Binding-site contacts:
Ligand atom C5' contacts residue MET76 of chain 2.IB at 4.3 Å (hydrophobic).
Ligand atom C4 contacts residue ASN16 of chain 2.WB at 4.1 Å.
Ligand atom OP1 contacts residue ARG131 of chain 2.IB at 3.7 Å.
Ligand atom OP3 contacts residue ILE23 of chain 2.WB at 4.1 Å.
Ligand atom O5' contacts residue ARG131 of chain 2.IB at 3.0 Å (salt-bridge).
Ligand atom P contacts residue ARG125 of chain 2.IB at 4.3 Å.
Ligand atom OP3 contacts residue ARG125 of chain 2.IB at 3.3 Å.
Ligand atom OP1 contacts residue ARG125 of chain 2.IB at 3.4 Å (salt-bridge).
Ligand atom O2 contacts residue ASN16 of chain 2.WB at 3.4 Å (h-bond).
Ligand atom P contacts residue ARG131 of chain 2.IB at 3.9 Å.
Ligand atom C6 contacts residue ARG125 of chain 2.IB at 3.8 Å.
Ligand atom C4 contacts residue SER17 of chain 2.WB at 4.2 Å.
Ligand atom C3' contacts residue ARG125 of chain 2.IB at 4.0 Å.
Ligand atom OP1 contacts residue ILE23 of chain 2.WB at 3.8 Å.
Ligand atom C4 contacts residue ARG125 of chain 2.IB at 3.9 Å.
Ligand atom C2 contacts residue ARG125 of chain 2.IB at 4.3 Å.
Ligand atom O4 contacts residue ASN16 of chain 2.WB at 4.1 Å.
Ligand atom P contacts residue ILE23 of chain 2.WB at 4.2 Å.
Ligand atom C2 contacts residue ASN16 of chain 2.WB at 3.6 Å.
Ligand atom N3 contacts residue ARG125 of chain 2.IB at 4.2 Å.
Ligand atom C5 contacts residue ARG125 of chain 2.IB at 3.7 Å.
Ligand atom C5' contacts residue ARG131 of chain 2.IB at 3.6 Å.
Ligand atom N1 contacts residue ARG125 of chain 2.IB at 4.2 Å.
Ligand atom O5' contacts residue ARG125 of chain 2.IB at 3.8 Å.
Ligand atom OP2 contacts residue ILE23 of chain 2.WB at 4.3 Å.
Ligand atom O4 contacts residue ARG125 of chain 2.IB at 3.9 Å.
Ligand atom O4 contacts residue SER17 of chain 2.WB at 3.3 Å.
Ligand atom OP2 contacts residue SER77 of chain 2.IB at 4.1 Å.
Ligand atom N3 contacts residue ASN16 of chain 2.WB at 3.1 Å (h-bond).
Ligand atom C2' contacts residue ARG125 of chain 2.IB at 4.5 Å.
Ligand atom OP2 contacts residue ARG131 of chain 2.IB at 4.3 Å.
Ligand atom OP3 contacts residue SER77 of chain 2.IB at 4.4 Å.

Sequence of chain 2.IB:
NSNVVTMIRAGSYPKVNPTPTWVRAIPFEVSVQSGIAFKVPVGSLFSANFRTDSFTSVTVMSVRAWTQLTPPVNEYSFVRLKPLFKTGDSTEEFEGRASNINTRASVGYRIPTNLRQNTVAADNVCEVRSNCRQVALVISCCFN

The protein below binds the small molecule below.
Small molecule (SMILES): CO[P](=O)(O)O[C@H]1[C@@H](O)[C@H](n2ccc(=O)[nH]c2=O)O[C@@H]1COP(=O)(O)O

Sequence of chain 2.WB:
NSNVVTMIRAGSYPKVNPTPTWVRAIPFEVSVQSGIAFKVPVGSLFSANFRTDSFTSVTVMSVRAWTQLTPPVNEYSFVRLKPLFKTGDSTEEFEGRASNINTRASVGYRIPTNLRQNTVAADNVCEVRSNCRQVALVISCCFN